Binding-site contacts:
Ligand atom C7 contacts residue GLU295 of chain 1.F at 3.9 Å.
Ligand atom C2 contacts residue ASN294 of chain 1.F at 2.5 Å.
Ligand atom C5 contacts residue ASN294 of chain 1.F at 3.8 Å.
Ligand atom C4 contacts residue ASN294 of chain 1.F at 4.4 Å.
Ligand atom C6 contacts residue GLU274 of chain 1.F at 3.8 Å.
Ligand atom O7 contacts residue ASN294 of chain 1.F at 3.6 Å.
Ligand atom C1 contacts residue ASN294 of chain 1.F at 1.5 Å.
Ligand atom N2 contacts residue ASN294 of chain 1.F at 3.0 Å (h-bond).
Ligand atom C8 contacts residue GLU295 of chain 1.F at 3.8 Å.
Ligand atom O5 contacts residue ASN294 of chain 1.F at 2.4 Å (h-bond).
Ligand atom C5 contacts residue GLU274 of chain 1.F at 4.4 Å.
Ligand atom C8 contacts residue ASN294 of chain 1.F at 4.1 Å.
Ligand atom O5 contacts residue GLU274 of chain 1.F at 3.1 Å (salt-bridge).
Ligand atom C7 contacts residue ASN294 of chain 1.F at 3.5 Å.
Ligand atom C3 contacts residue GLU295 of chain 1.F at 4.0 Å.
Ligand atom O7 contacts residue GLU272 of chain 1.F at 4.2 Å.
Ligand atom C3 contacts residue ASN294 of chain 1.F at 3.9 Å.
Ligand atom N2 contacts residue GLU295 of chain 1.F at 3.0 Å (salt-bridge).
Ligand atom C1 contacts residue GLU295 of chain 1.F at 4.1 Å.
Ligand atom C2 contacts residue GLU295 of chain 1.F at 3.9 Å.
Ligand atom C1 contacts residue LYS348 of chain 1.F at 4.3 Å.
Ligand atom C1 contacts residue GLU274 of chain 1.F at 3.8 Å.
Ligand atom O5 contacts residue GLU273 of chain 1.F at 4.2 Å.

Sequence of chain 1.F:
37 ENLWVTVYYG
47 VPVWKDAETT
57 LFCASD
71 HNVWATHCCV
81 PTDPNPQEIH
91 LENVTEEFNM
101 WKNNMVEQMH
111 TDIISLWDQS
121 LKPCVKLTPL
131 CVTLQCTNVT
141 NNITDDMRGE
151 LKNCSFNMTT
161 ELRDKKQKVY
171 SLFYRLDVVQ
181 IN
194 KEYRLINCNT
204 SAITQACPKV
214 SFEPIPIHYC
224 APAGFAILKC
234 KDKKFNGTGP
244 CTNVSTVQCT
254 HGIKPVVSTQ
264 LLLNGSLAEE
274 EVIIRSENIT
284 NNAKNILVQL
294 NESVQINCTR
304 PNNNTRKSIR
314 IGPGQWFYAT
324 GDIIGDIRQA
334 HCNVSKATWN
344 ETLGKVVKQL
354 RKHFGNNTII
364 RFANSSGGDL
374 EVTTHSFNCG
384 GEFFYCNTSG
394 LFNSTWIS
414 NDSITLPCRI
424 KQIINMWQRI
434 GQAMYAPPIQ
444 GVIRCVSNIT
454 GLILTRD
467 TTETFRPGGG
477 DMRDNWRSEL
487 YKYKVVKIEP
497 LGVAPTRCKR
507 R

This small molecule binds to this protein.
Small molecule (SMILES): CC(=O)N[C@@H]1[C@@H](O)[C@H](O)[C@@H](CO)O[C@H]1O